Binding-site contacts:
Ligand atom CB contacts residue ASN180 of chain 2.A at 3.3 Å.
Ligand atom C contacts residue ASN231 of chain 2.A at 3.6 Å.
Ligand atom CA contacts residue ASN180 of chain 2.A at 3.9 Å.
Ligand atom CZ contacts residue ASP230 of chain 2.A at 3.9 Å.
Ligand atom NH1 contacts residue ASP230 of chain 2.A at 3.9 Å.
Ligand atom C contacts residue LEU179 of chain 2.A at 3.7 Å (hydrophobic).
Ligand atom CA contacts residue ASN231 of chain 2.A at 3.8 Å.
Ligand atom CD contacts residue GLU187 of chain 2.A at 3.3 Å.
Ligand atom C contacts residue ASN231 of chain 2.A at 3.8 Å.
Ligand atom CB contacts residue TRP235 of chain 2.A at 3.6 Å (hydrophobic).
Ligand atom CB contacts residue ASN231 of chain 2.A at 3.5 Å.
Ligand atom O3P contacts residue ARG134 of chain 2.A at 2.9 Å (salt-bridge).
Ligand atom C contacts residue ASN180 of chain 2.A at 3.6 Å.
Ligand atom CA contacts residue LEU179 of chain 2.A at 3.7 Å (hydrophobic).
Ligand atom CZ contacts residue LEU227 of chain 2.A at 3.8 Å (hydrophobic).
Ligand atom P contacts residue ARG61 of chain 2.A at 3.7 Å.
Ligand atom CD contacts residue ASP230 of chain 2.A at 3.5 Å.
Ligand atom CG contacts residue GLU187 of chain 2.A at 3.5 Å.
Ligand atom O3P contacts residue TYR135 of chain 2.A at 2.7 Å (h-bond).
Ligand atom CA contacts residue ASN231 of chain 2.A at 3.5 Å.
Ligand atom O2P contacts residue ARG61 of chain 2.A at 3.0 Å (salt-bridge).
Ligand atom CG contacts residue GLU187 of chain 2.A at 3.7 Å.
Ligand atom P contacts residue TYR135 of chain 2.A at 3.8 Å.
Ligand atom O1P contacts residue ARG61 of chain 2.A at 2.9 Å (salt-bridge).
Ligand atom N contacts residue ASN180 of chain 2.A at 2.9 Å (h-bond).
Ligand atom CB contacts residue ASN180 of chain 2.A at 3.7 Å.
Ligand atom O contacts residue ASN231 of chain 2.A at 2.8 Å (h-bond).
Ligand atom P contacts residue ARG134 of chain 2.A at 3.8 Å.
Ligand atom NH2 contacts residue LEU227 of chain 2.A at 3.6 Å.
Ligand atom CB contacts residue ASN231 of chain 2.A at 3.8 Å.
Ligand atom N contacts residue ASN231 of chain 2.A at 2.9 Å (h-bond).
Ligand atom NE contacts residue LEU227 of chain 2.A at 3.3 Å.
Ligand atom NE contacts residue ASP230 of chain 2.A at 3.7 Å.
Ligand atom O contacts residue LEU179 of chain 2.A at 3.6 Å.
Ligand atom O2P contacts residue ARG134 of chain 2.A at 2.8 Å (salt-bridge).
Ligand atom CA contacts residue ASN180 of chain 2.A at 3.5 Å.
Ligand atom CA contacts residue LEU234 of chain 2.A at 3.9 Å (hydrophobic).
Ligand atom O contacts residue VAL183 of chain 2.A at 3.5 Å.
Ligand atom O contacts residue LEU234 of chain 2.A at 3.6 Å.
Ligand atom N contacts residue LEU179 of chain 2.A at 3.5 Å.

Sequence of chain 2.A:
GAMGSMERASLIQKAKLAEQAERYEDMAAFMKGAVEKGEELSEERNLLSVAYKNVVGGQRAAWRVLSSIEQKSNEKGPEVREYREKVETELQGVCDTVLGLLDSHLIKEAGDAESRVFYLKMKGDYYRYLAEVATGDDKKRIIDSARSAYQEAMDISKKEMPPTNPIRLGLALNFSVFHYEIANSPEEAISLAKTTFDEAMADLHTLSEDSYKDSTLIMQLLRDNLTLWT

The small molecule below binds the protein below.
Small molecule (SMILES): CC[C@@H](C=O)NC(=O)[C@H](CC(C)C)NC(=O)[C@H](COP(=O)(O)O)NC(=O)[C@H](CCCN=C(N)N)NC(=O)[C@@H]1CCCN1C(=O)[C@H](CC)NC(=O)[C@@H](N)CCSC